This small molecule binds to this protein.
Small molecule (SMILES): CC(=O)N[C@@H]1[C@@H](O)[C@H](O)[C@@H](CO)O[C@H]1O

Sequence of chain 1.B:
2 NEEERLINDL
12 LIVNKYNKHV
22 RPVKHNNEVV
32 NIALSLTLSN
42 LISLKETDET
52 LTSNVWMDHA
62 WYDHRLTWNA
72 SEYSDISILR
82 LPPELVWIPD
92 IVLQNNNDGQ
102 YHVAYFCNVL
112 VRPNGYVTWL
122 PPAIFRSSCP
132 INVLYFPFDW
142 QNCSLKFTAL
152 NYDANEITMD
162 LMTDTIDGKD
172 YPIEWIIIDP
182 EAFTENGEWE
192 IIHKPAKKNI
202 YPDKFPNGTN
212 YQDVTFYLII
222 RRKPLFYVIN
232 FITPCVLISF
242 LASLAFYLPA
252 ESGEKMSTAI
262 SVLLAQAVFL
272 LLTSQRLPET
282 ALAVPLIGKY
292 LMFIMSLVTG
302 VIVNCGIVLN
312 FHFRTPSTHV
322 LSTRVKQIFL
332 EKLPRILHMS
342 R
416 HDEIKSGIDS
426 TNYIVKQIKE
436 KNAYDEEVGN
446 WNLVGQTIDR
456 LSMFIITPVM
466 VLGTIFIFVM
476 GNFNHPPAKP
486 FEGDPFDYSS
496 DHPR

Binding-site contacts:
Ligand atom O7 contacts residue ASN70 of chain 1.B at 3.8 Å.
Ligand atom O5 contacts residue GLU73 of chain 1.B at 3.9 Å.
Ligand atom O5 contacts residue ASN70 of chain 1.B at 2.3 Å (h-bond).
Ligand atom O5 contacts residue SER72 of chain 1.B at 4.0 Å.
Ligand atom C4 contacts residue ASN70 of chain 1.B at 4.2 Å.
Ligand atom C1 contacts residue GLU73 of chain 1.B at 4.4 Å.
Ligand atom N2 contacts residue ASN70 of chain 1.B at 2.9 Å (h-bond).
Ligand atom C5 contacts residue SER72 of chain 1.B at 4.2 Å.
Ligand atom C1 contacts residue SER72 of chain 1.B at 4.2 Å.
Ligand atom C3 contacts residue ASN70 of chain 1.B at 3.8 Å.
Ligand atom C2 contacts residue ASN70 of chain 1.B at 2.4 Å.
Ligand atom C1 contacts residue ASN70 of chain 1.B at 1.4 Å.
Ligand atom C7 contacts residue ASN70 of chain 1.B at 3.6 Å.
Ligand atom C6 contacts residue SER72 of chain 1.B at 4.5 Å.
Ligand atom O6 contacts residue GLU73 of chain 1.B at 4.3 Å.
Ligand atom C5 contacts residue ASN70 of chain 1.B at 3.6 Å.